Sequence of chain 1.A:
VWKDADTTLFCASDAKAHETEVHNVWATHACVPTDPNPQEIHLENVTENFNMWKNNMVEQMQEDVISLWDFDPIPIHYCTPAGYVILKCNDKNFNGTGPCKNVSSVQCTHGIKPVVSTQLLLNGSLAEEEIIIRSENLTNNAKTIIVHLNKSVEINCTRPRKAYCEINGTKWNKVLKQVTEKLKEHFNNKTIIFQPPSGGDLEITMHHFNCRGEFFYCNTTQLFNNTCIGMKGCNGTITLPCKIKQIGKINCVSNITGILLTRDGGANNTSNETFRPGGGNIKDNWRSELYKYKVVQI

Binding-site contacts:
Ligand atom C2 contacts residue ASN179 of chain 1.A at 2.5 Å.
Ligand atom C8 contacts residue VAL307 of chain 1.A at 4.0 Å (hydrophobic).
Ligand atom C3 contacts residue ASN179 of chain 1.A at 3.8 Å.
Ligand atom O5 contacts residue THR181 of chain 1.A at 3.5 Å (h-bond).
Ligand atom C2 contacts residue ASN305 of chain 1.A at 4.2 Å.
Ligand atom C4 contacts residue ASN179 of chain 1.A at 4.2 Å.
Ligand atom O6 contacts residue TYR198 of chain 1.A at 3.7 Å.
Ligand atom C6 contacts residue TYR198 of chain 1.A at 3.6 Å (hydrophobic).
Ligand atom O7 contacts residue ASN179 of chain 1.A at 3.5 Å (h-bond).
Ligand atom O5 contacts residue GLU200 of chain 1.A at 3.6 Å (salt-bridge).
Ligand atom C6 contacts residue THR181 of chain 1.A at 3.7 Å.
Ligand atom C3 contacts residue ASN305 of chain 1.A at 4.4 Å.
Ligand atom C5 contacts residue ASN179 of chain 1.A at 3.6 Å.
Ligand atom O5 contacts residue ASN305 of chain 1.A at 3.8 Å.
Ligand atom C1 contacts residue THR181 of chain 1.A at 4.1 Å.
Ligand atom O5 contacts residue ASN179 of chain 1.A at 2.4 Å (h-bond).
Ligand atom C7 contacts residue ASN179 of chain 1.A at 3.4 Å.
Ligand atom C5 contacts residue ASN305 of chain 1.A at 3.9 Å.
Ligand atom C5 contacts residue THR181 of chain 1.A at 3.7 Å.
Ligand atom O6 contacts residue GLU200 of chain 1.A at 3.4 Å (salt-bridge).
Ligand atom N2 contacts residue ASN305 of chain 1.A at 4.5 Å.
Ligand atom C1 contacts residue GLU200 of chain 1.A at 4.4 Å.
Ligand atom C6 contacts residue GLU200 of chain 1.A at 4.4 Å.
Ligand atom C1 contacts residue ASN305 of chain 1.A at 3.2 Å.
Ligand atom C1 contacts residue ASN179 of chain 1.A at 1.4 Å.
Ligand atom N2 contacts residue ASN179 of chain 1.A at 2.9 Å (h-bond).

This protein binds this small molecule.
Small molecule (SMILES): CC(=O)N[C@@H]1[C@@H](O)[C@H](O)[C@@H](CO)O[C@H]1O